This small molecule binds to this protein.
Small molecule (SMILES): Nc1nc2c(ncn2[C@@H]2O[C@H](CO[P](=O)(O)O[P](=O)(O)NP(=O)(O)O)[C@@H](O)[C@H]2O)c(=O)[nH]1

Binding-site contacts:
Ligand atom O6 contacts residue ALA164 of chain 1.B at 2.9 Å (h-bond).
Ligand atom O6 contacts residue SER163 of chain 1.B at 3.3 Å.
Ligand atom O3G contacts residue LYS33 of chain 1.B at 2.8 Å (salt-bridge).
Ligand atom O5' contacts residue SER35 of chain 1.B at 3.5 Å (h-bond).
Ligand atom PB contacts residue MG1 of chain 1.E at 3.3 Å.
Ligand atom C2' contacts residue ASN46 of chain 1.B at 3.5 Å.
Ligand atom N7 contacts residue ASN133 of chain 1.B at 3.1 Å (h-bond).
Ligand atom O2B contacts residue THR34 of chain 1.B at 3.0 Å (h-bond).
Ligand atom O3' contacts residue ASP47 of chain 1.B at 2.5 Å (salt-bridge).
Ligand atom O2A contacts residue HIS49 of chain 1.B at 3.3 Å (h-bond).
Ligand atom O2' contacts residue ASN46 of chain 1.B at 2.6 Å (h-bond).
Ligand atom O2G contacts residue THR52 of chain 1.B at 3.0 Å (h-bond).
Ligand atom C2 contacts residue ASP136 of chain 1.B at 3.5 Å.
Ligand atom N1 contacts residue LYS165 of chain 1.B at 3.5 Å.
Ligand atom O6 contacts residue ASN133 of chain 1.B at 3.5 Å (h-bond).
Ligand atom O2B contacts residue MG1 of chain 1.E at 2.1 Å.
Ligand atom PG contacts residue MG1 of chain 1.E at 3.2 Å.
Ligand atom O4' contacts residue CYS30 of chain 1.B at 3.5 Å (h-bond).
Ligand atom O3A contacts residue GLY32 of chain 1.B at 3.3 Å (h-bond).
Ligand atom N2 contacts residue LYS165 of chain 1.B at 3.5 Å.
Ligand atom C8 contacts residue SER35 of chain 1.B at 3.5 Å.
Ligand atom N3B contacts residue HIS49 of chain 1.B at 3.5 Å.
Ligand atom O2G contacts residue MG1 of chain 1.E at 1.9 Å.
Ligand atom O1G contacts residue HIS49 of chain 1.B at 2.8 Å.
Ligand atom O2' contacts residue ASP47 of chain 1.B at 3.3 Å (salt-bridge).
Ligand atom O1A contacts residue SER35 of chain 1.B at 2.6 Å (h-bond).
Ligand atom O1G contacts residue THR51 of chain 1.B at 2.7 Å (h-bond).
Ligand atom O1B contacts residue GLY32 of chain 1.B at 3.2 Å (h-bond).
Ligand atom N3B contacts residue MG1 of chain 1.E at 3.5 Å.
Ligand atom O1A contacts residue GLY32 of chain 1.B at 3.4 Å.
Ligand atom N1 contacts residue ASP136 of chain 1.B at 2.9 Å (salt-bridge).
Ligand atom N3B contacts residue GLY29 of chain 1.B at 2.9 Å (h-bond).
Ligand atom N2 contacts residue LEU137 of chain 1.B at 3.5 Å.
Ligand atom N2 contacts residue ASP136 of chain 1.B at 2.7 Å (salt-bridge).
Ligand atom O6 contacts residue ASP136 of chain 1.B at 3.4 Å (salt-bridge).
Ligand atom O1G contacts residue GLY29 of chain 1.B at 3.4 Å (h-bond).
Ligand atom O2' contacts residue PHE45 of chain 1.B at 3.3 Å.
Ligand atom O4' contacts residue LYS134 of chain 1.B at 3.3 Å (salt-bridge).
Ligand atom O1B contacts residue LYS33 of chain 1.B at 2.8 Å (salt-bridge).
Ligand atom O6 contacts residue LYS165 of chain 1.B at 3.3 Å (salt-bridge).

Sequence of chain 1.B:
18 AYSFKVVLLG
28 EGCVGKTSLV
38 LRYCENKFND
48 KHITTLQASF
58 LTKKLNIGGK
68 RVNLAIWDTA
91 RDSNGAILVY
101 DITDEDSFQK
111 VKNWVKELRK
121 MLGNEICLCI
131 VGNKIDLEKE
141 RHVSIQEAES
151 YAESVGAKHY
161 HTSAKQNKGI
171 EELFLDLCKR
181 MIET